The protein below binds the small molecule below.
Small molecule (SMILES): CC(=O)N[C@@H]1[C@@H](O)[C@H](O)[C@@H](CO)O[C@H]1O

Binding-site contacts:
Ligand atom O5 contacts residue TRP149 of chain 1.A at 3.8 Å.
Ligand atom C1 contacts residue TRP149 of chain 1.A at 3.4 Å (hydrophobic).
Ligand atom C4 contacts residue NAG1 of chain 1.G at 2.9 Å.
Ligand atom O6 contacts residue ASN243 of chain 1.A at 4.4 Å.
Ligand atom C1 contacts residue ASN243 of chain 1.A at 3.2 Å.
Ligand atom C3 contacts residue TRP149 of chain 1.A at 3.9 Å (hydrophobic).
Ligand atom O5 contacts residue ASN243 of chain 1.A at 2.7 Å (h-bond).
Ligand atom C3 contacts residue NAG1 of chain 1.G at 3.2 Å.
Ligand atom C5 contacts residue ASN243 of chain 1.A at 3.1 Å.
Ligand atom C5 contacts residue NAG1 of chain 1.G at 4.4 Å.
Ligand atom C2 contacts residue TRP149 of chain 1.A at 3.6 Å (hydrophobic).
Ligand atom O3 contacts residue NAG1 of chain 1.G at 3.4 Å (h-bond).
Ligand atom O3 contacts residue TRP149 of chain 1.A at 2.8 Å.
Ligand atom C6 contacts residue ASN243 of chain 1.A at 3.3 Å.
Ligand atom O4 contacts residue NAG1 of chain 1.G at 2.8 Å (h-bond).

Sequence of chain 1.A:
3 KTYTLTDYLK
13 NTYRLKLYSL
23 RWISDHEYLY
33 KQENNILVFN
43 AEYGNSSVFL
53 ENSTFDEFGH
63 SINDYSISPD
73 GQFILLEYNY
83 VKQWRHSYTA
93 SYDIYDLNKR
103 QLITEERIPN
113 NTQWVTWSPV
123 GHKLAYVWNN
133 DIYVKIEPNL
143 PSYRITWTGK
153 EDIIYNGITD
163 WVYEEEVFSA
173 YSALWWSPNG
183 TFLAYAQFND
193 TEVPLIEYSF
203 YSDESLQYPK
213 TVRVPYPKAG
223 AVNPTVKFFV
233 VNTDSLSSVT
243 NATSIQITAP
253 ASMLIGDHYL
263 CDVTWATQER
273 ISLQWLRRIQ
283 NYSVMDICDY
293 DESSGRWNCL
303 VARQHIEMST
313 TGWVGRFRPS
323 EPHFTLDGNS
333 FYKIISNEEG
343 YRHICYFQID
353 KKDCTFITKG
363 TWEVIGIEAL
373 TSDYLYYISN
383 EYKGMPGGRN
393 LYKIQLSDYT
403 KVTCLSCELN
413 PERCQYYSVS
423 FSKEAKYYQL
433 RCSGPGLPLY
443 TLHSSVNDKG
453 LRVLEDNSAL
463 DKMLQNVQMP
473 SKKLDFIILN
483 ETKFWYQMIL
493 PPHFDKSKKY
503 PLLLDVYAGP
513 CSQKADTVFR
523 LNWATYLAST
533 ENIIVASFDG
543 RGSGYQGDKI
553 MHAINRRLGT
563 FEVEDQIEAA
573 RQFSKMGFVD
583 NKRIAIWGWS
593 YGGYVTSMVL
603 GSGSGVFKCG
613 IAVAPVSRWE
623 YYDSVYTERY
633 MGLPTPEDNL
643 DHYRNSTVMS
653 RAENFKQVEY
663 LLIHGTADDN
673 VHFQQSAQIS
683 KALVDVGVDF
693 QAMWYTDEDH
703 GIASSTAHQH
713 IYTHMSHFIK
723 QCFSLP